This small molecule binds to this protein.
Small molecule (SMILES): CC(=O)N[C@@H]1[C@@H](O)[C@H](O)[C@@H](CO)O[C@H]1O

Sequence of chain 1.A:
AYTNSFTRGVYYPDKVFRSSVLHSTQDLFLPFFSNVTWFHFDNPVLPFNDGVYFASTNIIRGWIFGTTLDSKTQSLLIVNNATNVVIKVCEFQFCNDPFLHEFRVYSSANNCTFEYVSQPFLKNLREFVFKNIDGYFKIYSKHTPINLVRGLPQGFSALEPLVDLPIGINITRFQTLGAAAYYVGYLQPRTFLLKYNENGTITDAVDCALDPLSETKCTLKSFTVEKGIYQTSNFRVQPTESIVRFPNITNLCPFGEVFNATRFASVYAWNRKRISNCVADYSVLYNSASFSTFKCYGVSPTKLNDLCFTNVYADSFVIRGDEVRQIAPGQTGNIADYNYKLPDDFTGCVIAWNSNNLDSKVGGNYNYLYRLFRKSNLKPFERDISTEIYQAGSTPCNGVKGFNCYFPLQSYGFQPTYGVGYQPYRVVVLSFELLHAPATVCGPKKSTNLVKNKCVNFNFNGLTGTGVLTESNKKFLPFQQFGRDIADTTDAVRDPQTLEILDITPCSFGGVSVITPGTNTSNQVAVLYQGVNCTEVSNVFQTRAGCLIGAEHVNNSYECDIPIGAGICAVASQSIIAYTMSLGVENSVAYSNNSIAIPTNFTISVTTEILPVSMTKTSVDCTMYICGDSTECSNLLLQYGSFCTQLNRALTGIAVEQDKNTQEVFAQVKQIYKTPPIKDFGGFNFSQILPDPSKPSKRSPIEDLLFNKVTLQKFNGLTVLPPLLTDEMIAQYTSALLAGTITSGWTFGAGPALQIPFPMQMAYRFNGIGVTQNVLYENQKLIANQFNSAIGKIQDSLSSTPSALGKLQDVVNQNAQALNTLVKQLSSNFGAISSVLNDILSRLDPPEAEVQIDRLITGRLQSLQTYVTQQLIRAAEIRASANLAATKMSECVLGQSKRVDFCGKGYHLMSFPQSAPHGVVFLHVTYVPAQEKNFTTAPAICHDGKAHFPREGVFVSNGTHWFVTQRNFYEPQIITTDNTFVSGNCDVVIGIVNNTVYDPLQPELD

Binding-site contacts:
Ligand atom C4 contacts residue ASN631 of chain 1.A at 4.2 Å.
Ligand atom O7 contacts residue ASN631 of chain 1.A at 3.7 Å.
Ligand atom C7 contacts residue ASN631 of chain 1.A at 3.5 Å.
Ligand atom C1 contacts residue ASN631 of chain 1.A at 1.4 Å.
Ligand atom O6 contacts residue ASN631 of chain 1.A at 4.5 Å.
Ligand atom C5 contacts residue ASN631 of chain 1.A at 3.7 Å.
Ligand atom N2 contacts residue ASN631 of chain 1.A at 2.9 Å (h-bond).
Ligand atom C2 contacts residue ASN631 of chain 1.A at 2.5 Å.
Ligand atom O5 contacts residue ASN631 of chain 1.A at 2.4 Å (h-bond).
Ligand atom C3 contacts residue ASN631 of chain 1.A at 3.8 Å.